Sequence of chain 4.B:
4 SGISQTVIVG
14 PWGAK

Binding-site contacts:
Ligand atom C6 contacts residue ALA17 of chain 4.B at 4.2 Å (hydrophobic).
Ligand atom O5 contacts residue TYR122 of chain 4.A at 3.1 Å (h-bond).
Ligand atom O4 contacts residue GLY121 of chain 4.A at 3.5 Å.
Ligand atom O7 contacts residue PHE47 of chain 4.A at 3.4 Å.
Ligand atom C5 contacts residue TYR122 of chain 4.A at 4.0 Å (hydrophobic).
Ligand atom O7 contacts residue GLY1 of chain 4.A at 3.5 Å (h-bond).
Ligand atom C3 contacts residue GLY1 of chain 4.A at 3.8 Å.
Ligand atom C7 contacts residue PHE47 of chain 4.A at 4.1 Å (hydrophobic).
Ligand atom O6 contacts residue TYR78 of chain 4.A at 3.8 Å.
Ligand atom C6 contacts residue TRP123 of chain 4.A at 3.7 Å (hydrophobic).
Ligand atom C5 contacts residue ASP125 of chain 4.A at 3.8 Å.
Ligand atom C6 contacts residue TYR78 of chain 4.A at 3.9 Å (hydrophobic).
Ligand atom C6 contacts residue VAL80 of chain 4.A at 3.9 Å (hydrophobic).
Ligand atom O4 contacts residue ASP125 of chain 4.A at 2.6 Å (salt-bridge).
Ligand atom O1 contacts residue TYR78 of chain 4.A at 3.5 Å (h-bond).
Ligand atom O5 contacts residue GLY1 of chain 4.A at 4.1 Å.
Ligand atom C2 contacts residue GLY1 of chain 4.A at 4.0 Å.
Ligand atom O6 contacts residue ASP125 of chain 4.A at 2.8 Å (salt-bridge).
Ligand atom C6 contacts residue TYR122 of chain 4.A at 3.8 Å (hydrophobic).
Ligand atom C4 contacts residue GLY1 of chain 4.A at 3.9 Å.
Ligand atom C6 contacts residue ASP125 of chain 4.A at 3.2 Å.
Ligand atom O6 contacts residue TYR122 of chain 4.A at 3.0 Å (h-bond).
Ligand atom CM contacts residue TYR78 of chain 4.A at 3.6 Å (hydrophobic).
Ligand atom O6 contacts residue ALA17 of chain 4.B at 3.9 Å.
Ligand atom C7 contacts residue GLY1 of chain 4.A at 4.2 Å.
Ligand atom C3 contacts residue TYR78 of chain 4.A at 3.8 Å (hydrophobic).
Ligand atom C4 contacts residue ASP125 of chain 4.A at 3.3 Å.
Ligand atom C1 contacts residue TYR122 of chain 4.A at 4.1 Å (hydrophobic).
Ligand atom O6 contacts residue GLY121 of chain 4.A at 3.6 Å.
Ligand atom O6 contacts residue TRP123 of chain 4.A at 2.9 Å (h-bond).
Ligand atom O6 contacts residue VAL79 of chain 4.A at 4.2 Å.
Ligand atom C5 contacts residue TYR78 of chain 4.A at 3.8 Å (hydrophobic).
Ligand atom O5 contacts residue GLY121 of chain 4.A at 3.7 Å.
Ligand atom O3 contacts residue GLY1 of chain 4.A at 3.0 Å (h-bond).
Ligand atom O4 contacts residue GLY1 of chain 4.A at 2.9 Å (h-bond).
Ligand atom C1 contacts residue GLY1 of chain 4.A at 3.9 Å.
Ligand atom CM contacts residue TYR122 of chain 4.A at 3.6 Å (hydrophobic).
Ligand atom O6 contacts residue VAL80 of chain 4.A at 4.1 Å.
Ligand atom C4 contacts residue TYR78 of chain 4.A at 4.0 Å (hydrophobic).
Ligand atom C2 contacts residue GLY1 of chain 4.A at 3.8 Å.

The protein below binds the small molecule below.
Small molecule (SMILES): CO[C@H]1O[C@H](CO)[C@H](O)[C@H](O[C@@H]2O[C@H](CO)[C@H](O)[C@H](O)[C@H]2O)[C@H]1NC(C)=O

Sequence of chain 4.A:
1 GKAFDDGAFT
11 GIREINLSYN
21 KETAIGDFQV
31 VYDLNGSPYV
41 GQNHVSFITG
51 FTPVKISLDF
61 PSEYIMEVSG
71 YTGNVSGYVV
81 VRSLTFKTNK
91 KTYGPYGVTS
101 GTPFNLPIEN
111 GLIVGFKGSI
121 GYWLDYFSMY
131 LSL